A small-molecule ligand and the protein it binds are described below.
Small molecule (SMILES): O=S(=O)(O)CCN1CCN(CCS(=O)(=O)O)CC1

Sequence of chain 1.G:
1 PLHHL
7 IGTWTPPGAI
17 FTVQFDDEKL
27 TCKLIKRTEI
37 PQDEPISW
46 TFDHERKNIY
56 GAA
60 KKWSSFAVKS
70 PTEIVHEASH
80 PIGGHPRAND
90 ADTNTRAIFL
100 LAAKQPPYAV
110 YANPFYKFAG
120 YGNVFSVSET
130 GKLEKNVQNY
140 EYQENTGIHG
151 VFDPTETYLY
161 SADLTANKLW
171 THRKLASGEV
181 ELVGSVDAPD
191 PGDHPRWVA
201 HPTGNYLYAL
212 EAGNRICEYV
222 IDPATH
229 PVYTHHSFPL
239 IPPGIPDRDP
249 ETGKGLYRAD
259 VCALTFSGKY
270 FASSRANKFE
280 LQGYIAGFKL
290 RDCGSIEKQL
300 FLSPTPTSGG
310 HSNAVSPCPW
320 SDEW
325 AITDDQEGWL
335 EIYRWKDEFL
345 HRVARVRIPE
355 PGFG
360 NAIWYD

Binding-site contacts:
Ligand atom C4 contacts residue PRO305 of chain 1.H at 3.6 Å (hydrophobic).
Ligand atom S1' contacts residue PHE278 of chain 1.H at 4.2 Å.
Ligand atom O2 contacts residue TRP333 of chain 1.H at 3.4 Å.
Ligand atom O1 contacts residue ARG351 of chain 1.H at 4.3 Å.
Ligand atom O1 contacts residue TRP333 of chain 1.H at 3.9 Å.
Ligand atom C4' contacts residue GLU331 of chain 1.H at 3.5 Å.
Ligand atom O2' contacts residue GLU279 of chain 1.H at 3.6 Å.
Ligand atom O1' contacts residue ARG349 of chain 1.G at 3.6 Å.
Ligand atom C2 contacts residue GLU331 of chain 1.H at 3.5 Å.
Ligand atom C2' contacts residue PHE278 of chain 1.H at 4.1 Å (hydrophobic).
Ligand atom S1 contacts residue ARG349 of chain 1.H at 4.1 Å.
Ligand atom O2 contacts residue GLU331 of chain 1.H at 4.1 Å.
Ligand atom C2' contacts residue ARG349 of chain 1.G at 4.4 Å.
Ligand atom O2 contacts residue ARG349 of chain 1.H at 2.8 Å (salt-bridge).
Ligand atom C2' contacts residue GLN330 of chain 1.H at 4.3 Å.
Ligand atom C3' contacts residue PRO305 of chain 1.H at 3.6 Å (hydrophobic).
Ligand atom N1' contacts residue GLU331 of chain 1.H at 3.9 Å.
Ligand atom N1 contacts residue GLU331 of chain 1.H at 2.6 Å (salt-bridge).
Ligand atom O3 contacts residue ARG349 of chain 1.H at 4.5 Å.
Ligand atom O2' contacts residue PHE278 of chain 1.H at 3.0 Å (h-bond).
Ligand atom C4 contacts residue THR306 of chain 1.H at 4.4 Å.
Ligand atom O1' contacts residue GLU279 of chain 1.H at 4.1 Å.
Ligand atom S1' contacts residue GLU279 of chain 1.H at 4.3 Å.
Ligand atom C4 contacts residue GLU331 of chain 1.H at 3.1 Å.
Ligand atom C1 contacts residue GLU331 of chain 1.H at 3.6 Å.
Ligand atom C3' contacts residue GLN330 of chain 1.H at 4.4 Å.
Ligand atom C3' contacts residue THR306 of chain 1.H at 4.4 Å.
Ligand atom S1 contacts residue GLU331 of chain 1.H at 4.3 Å.
Ligand atom S1 contacts residue TRP333 of chain 1.H at 4.2 Å.
Ligand atom O2' contacts residue GLN330 of chain 1.H at 4.2 Å.
Ligand atom C3 contacts residue GLU331 of chain 1.H at 3.5 Å.
Ligand atom C3' contacts residue GLU331 of chain 1.H at 3.1 Å.

Sequence of chain 1.H:
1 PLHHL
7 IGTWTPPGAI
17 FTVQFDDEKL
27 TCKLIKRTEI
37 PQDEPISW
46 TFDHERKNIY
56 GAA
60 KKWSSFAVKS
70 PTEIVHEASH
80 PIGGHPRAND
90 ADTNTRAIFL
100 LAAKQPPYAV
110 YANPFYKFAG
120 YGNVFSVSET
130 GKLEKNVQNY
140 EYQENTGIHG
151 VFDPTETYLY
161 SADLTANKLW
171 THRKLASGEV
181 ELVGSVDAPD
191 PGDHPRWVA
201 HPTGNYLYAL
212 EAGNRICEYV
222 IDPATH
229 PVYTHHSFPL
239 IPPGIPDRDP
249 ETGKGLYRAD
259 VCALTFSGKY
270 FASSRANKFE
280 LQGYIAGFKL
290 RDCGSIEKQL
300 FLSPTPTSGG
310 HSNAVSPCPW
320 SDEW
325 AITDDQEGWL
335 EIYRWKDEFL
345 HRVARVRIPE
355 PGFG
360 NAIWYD